Sequence of chain 51.A:
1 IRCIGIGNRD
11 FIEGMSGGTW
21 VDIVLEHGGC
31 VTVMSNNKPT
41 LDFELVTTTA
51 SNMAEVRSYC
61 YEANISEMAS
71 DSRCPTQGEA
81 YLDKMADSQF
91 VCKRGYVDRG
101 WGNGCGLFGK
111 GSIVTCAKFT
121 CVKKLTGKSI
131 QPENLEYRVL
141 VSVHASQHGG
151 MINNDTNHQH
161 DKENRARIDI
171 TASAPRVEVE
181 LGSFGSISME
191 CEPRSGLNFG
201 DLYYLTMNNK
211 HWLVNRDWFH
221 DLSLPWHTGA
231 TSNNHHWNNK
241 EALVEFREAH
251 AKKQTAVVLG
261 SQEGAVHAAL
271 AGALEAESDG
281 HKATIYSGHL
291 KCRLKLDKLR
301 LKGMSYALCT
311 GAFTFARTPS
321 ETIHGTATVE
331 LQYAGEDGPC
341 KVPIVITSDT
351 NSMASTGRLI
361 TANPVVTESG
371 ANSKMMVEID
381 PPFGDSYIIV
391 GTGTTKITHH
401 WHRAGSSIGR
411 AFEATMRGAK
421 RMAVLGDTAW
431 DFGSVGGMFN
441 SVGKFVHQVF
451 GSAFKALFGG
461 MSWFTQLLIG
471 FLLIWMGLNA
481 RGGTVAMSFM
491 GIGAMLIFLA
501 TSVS

A small-molecule ligand and the protein it binds are described below.
Small molecule (SMILES): CC(=O)N[C@H]1[C@H](O[C@H]2[C@H](O)[C@@H](NC(C)=O)CO[C@@H]2CO[C@@H]2O[C@@H](C)[C@@H](O)[C@@H](O)[C@@H]2O)O[C@H](CO)[C@@H](O)[C@@H]1O

Binding-site contacts:
Ligand atom O7 contacts residue HIS148 of chain 51.A at 3.6 Å (h-bond).
Ligand atom C5 contacts residue THR156 of chain 51.A at 3.9 Å.
Ligand atom O5 contacts residue ASN157 of chain 51.A at 4.3 Å.
Ligand atom C8 contacts residue THR156 of chain 51.A at 4.5 Å.
Ligand atom O6 contacts residue MET151 of chain 51.A at 4.2 Å.
Ligand atom C7 contacts residue GLY150 of chain 51.A at 3.1 Å.
Ligand atom O7 contacts residue ASN154 of chain 51.A at 4.0 Å.
Ligand atom C1 contacts residue GLY150 of chain 51.A at 3.9 Å.
Ligand atom C4 contacts residue MET151 of chain 51.A at 3.9 Å (hydrophobic).
Ligand atom C2 contacts residue ASN154 of chain 51.A at 2.4 Å.
Ligand atom C6 contacts residue ASN157 of chain 51.A at 3.5 Å.
Ligand atom C5 contacts residue THR156 of chain 51.A at 4.2 Å.
Ligand atom C1 contacts residue ASN154 of chain 51.A at 1.4 Å.
Ligand atom C7 contacts residue ASN154 of chain 51.A at 3.7 Å.
Ligand atom C1 contacts residue MET151 of chain 51.A at 4.1 Å (hydrophobic).
Ligand atom C8 contacts residue GLY150 of chain 51.A at 3.8 Å.
Ligand atom C2 contacts residue GLY150 of chain 51.A at 3.7 Å.
Ligand atom O6 contacts residue THR156 of chain 51.A at 4.5 Å.
Ligand atom C5 contacts residue MET151 of chain 51.A at 3.8 Å (hydrophobic).
Ligand atom O7 contacts residue GLY150 of chain 51.A at 2.9 Å (h-bond).
Ligand atom C6 contacts residue THR156 of chain 51.A at 4.0 Å.
Ligand atom C8 contacts residue ASN157 of chain 51.A at 3.9 Å.
Ligand atom C5 contacts residue ASN154 of chain 51.A at 3.6 Å.
Ligand atom C3 contacts residue ASN154 of chain 51.A at 3.8 Å.
Ligand atom O5 contacts residue MET151 of chain 51.A at 3.9 Å.
Ligand atom O5 contacts residue ASN154 of chain 51.A at 2.3 Å (h-bond).
Ligand atom C3 contacts residue MET151 of chain 51.A at 4.0 Å (hydrophobic).
Ligand atom C6 contacts residue MET151 of chain 51.A at 4.5 Å (hydrophobic).
Ligand atom C6 contacts residue THR156 of chain 51.A at 3.7 Å.
Ligand atom C4 contacts residue ASN154 of chain 51.A at 4.2 Å.
Ligand atom C1 contacts residue THR156 of chain 51.A at 4.3 Å.
Ligand atom O7 contacts residue THR156 of chain 51.A at 4.5 Å.
Ligand atom C6 contacts residue ASP161 of chain 51.A at 3.6 Å.
Ligand atom O5 contacts residue THR156 of chain 51.A at 4.0 Å.
Ligand atom O5 contacts residue THR156 of chain 51.A at 4.0 Å.
Ligand atom C2 contacts residue MET151 of chain 51.A at 4.2 Å (hydrophobic).
Ligand atom N2 contacts residue GLY150 of chain 51.A at 3.5 Å (h-bond).
Ligand atom N2 contacts residue ASN154 of chain 51.A at 2.9 Å (h-bond).